Sequence of chain 1.B:
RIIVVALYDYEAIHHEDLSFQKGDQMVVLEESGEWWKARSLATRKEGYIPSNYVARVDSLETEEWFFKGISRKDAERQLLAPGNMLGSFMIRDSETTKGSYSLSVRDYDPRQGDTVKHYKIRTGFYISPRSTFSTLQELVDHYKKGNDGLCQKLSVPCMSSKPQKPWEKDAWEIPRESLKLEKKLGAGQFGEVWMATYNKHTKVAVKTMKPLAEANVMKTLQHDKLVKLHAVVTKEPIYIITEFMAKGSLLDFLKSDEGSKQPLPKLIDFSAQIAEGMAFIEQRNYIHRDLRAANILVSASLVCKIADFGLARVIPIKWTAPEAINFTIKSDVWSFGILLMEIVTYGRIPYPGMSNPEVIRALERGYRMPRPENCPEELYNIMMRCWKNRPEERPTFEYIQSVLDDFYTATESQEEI

The protein below binds the small molecule below.
Small molecule (SMILES): CN1CCN(C2CCC(n3cc(-c4ccc(Oc5ccccc5)cc4)c4c(N)ncnc43)CC2)CC1

Binding-site contacts:
Ligand atom C2 contacts residue MET264 of chain 1.B at 3.3 Å (hydrophobic).
Ligand atom CBF contacts residue VAL246 of chain 1.B at 3.6 Å (hydrophobic).
Ligand atom C6 contacts residue ALA216 of chain 1.B at 3.6 Å (hydrophobic).
Ligand atom C6 contacts residue LEU316 of chain 1.B at 3.9 Å (hydrophobic).
Ligand atom CAO contacts residue LYS218 of chain 1.B at 3.7 Å.
Ligand atom N1 contacts residue MET264 of chain 1.B at 3.2 Å (h-bond).
Ligand atom CAM contacts residue THR261 of chain 1.B at 3.6 Å.
Ligand atom CAO contacts residue ASP327 of chain 1.B at 3.1 Å.
Ligand atom NAK contacts residue ALA216 of chain 1.B at 3.4 Å.
Ligand atom OBD contacts residue THR261 of chain 1.B at 3.6 Å.
Ligand atom CAH contacts residue VAL204 of chain 1.B at 3.5 Å (hydrophobic).
Ligand atom NAZ contacts residue ASP271 of chain 1.B at 2.8 Å (salt-bridge).
Ligand atom CAL contacts residue THR261 of chain 1.B at 3.7 Å.
Ligand atom CAM contacts residue LYS218 of chain 1.B at 3.6 Å.
Ligand atom CBG contacts residue ASP327 of chain 1.B at 3.3 Å.
Ligand atom CBJ contacts residue ASP327 of chain 1.B at 3.8 Å.
Ligand atom CBH contacts residue PHE328 of chain 1.B at 3.4 Å (hydrophobic).
Ligand atom CBC contacts residue ASP271 of chain 1.B at 3.7 Å.
Ligand atom CAV contacts residue SER268 of chain 1.B at 3.4 Å.
Ligand atom N3 contacts residue GOL1 of chain 1.M at 3.0 Å (h-bond).
Ligand atom N1 contacts residue ALA216 of chain 1.B at 3.5 Å.
Ligand atom CAI contacts residue VAL204 of chain 1.B at 3.7 Å (hydrophobic).
Ligand atom CBI contacts residue PHE328 of chain 1.B at 3.8 Å (hydrophobic).
Ligand atom OBD contacts residue ILE259 of chain 1.B at 3.7 Å.
Ligand atom CBI contacts residue ASP327 of chain 1.B at 3.6 Å.
Ligand atom CAQ contacts residue GOL1 of chain 1.M at 3.5 Å.
Ligand atom CAP contacts residue LYS218 of chain 1.B at 3.8 Å.
Ligand atom CBB contacts residue ASP271 of chain 1.B at 3.3 Å.
Ligand atom CBF contacts residue ASP327 of chain 1.B at 3.6 Å.
Ligand atom C2 contacts residue GOL1 of chain 1.M at 3.5 Å.
Ligand atom CBE contacts residue ASP327 of chain 1.B at 3.8 Å.
Ligand atom CAR contacts residue VAL204 of chain 1.B at 3.6 Å (hydrophobic).
Ligand atom NAG contacts residue VAL204 of chain 1.B at 3.6 Å.
Ligand atom NAK contacts residue THR261 of chain 1.B at 3.0 Å (h-bond).
Ligand atom CBG contacts residue PHE328 of chain 1.B at 3.4 Å (hydrophobic).
Ligand atom CAR contacts residue LEU196 of chain 1.B at 3.5 Å (hydrophobic).
Ligand atom CBH contacts residue ASP327 of chain 1.B at 3.5 Å.
Ligand atom NAK contacts residue GLU262 of chain 1.B at 3.1 Å (salt-bridge).
Ligand atom CBG contacts residue VAL246 of chain 1.B at 3.5 Å (hydrophobic).
Ligand atom CBA contacts residue ASP271 of chain 1.B at 3.2 Å.